Sequence of chain 1.A:
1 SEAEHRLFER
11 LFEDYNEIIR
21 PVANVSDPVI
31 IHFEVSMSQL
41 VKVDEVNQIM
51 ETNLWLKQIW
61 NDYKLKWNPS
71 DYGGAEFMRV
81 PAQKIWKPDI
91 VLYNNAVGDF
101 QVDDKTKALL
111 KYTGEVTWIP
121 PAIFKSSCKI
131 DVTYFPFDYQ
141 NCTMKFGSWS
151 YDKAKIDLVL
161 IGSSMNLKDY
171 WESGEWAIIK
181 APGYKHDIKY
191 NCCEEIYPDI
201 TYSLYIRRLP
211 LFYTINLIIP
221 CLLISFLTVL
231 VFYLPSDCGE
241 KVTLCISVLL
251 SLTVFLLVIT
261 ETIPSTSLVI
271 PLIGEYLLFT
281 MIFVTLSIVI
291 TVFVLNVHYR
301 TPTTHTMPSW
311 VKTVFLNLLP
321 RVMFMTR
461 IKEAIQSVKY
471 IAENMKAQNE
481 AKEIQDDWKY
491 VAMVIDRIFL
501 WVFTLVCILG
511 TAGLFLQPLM

The protein below binds the small molecule below.
Small molecule (SMILES): CC(=O)N[C@H]1[C@H](O[C@H]2[C@H](O)[C@@H](NC(C)=O)CO[C@@H]2CO)O[C@H](CO)[C@@H](O[C@@H]2O[C@H](CO[C@H]3O[C@H](CO)[C@@H](O)[C@H](O)[C@@H]3O)[C@@H](O)[C@H](O[C@H]3O[C@H](CO)[C@@H](O)[C@H](O)[C@@H]3O)[C@@H]2O)[C@@H]1O

Binding-site contacts:
Ligand atom O7 contacts residue THR201 of chain 1.A at 4.0 Å.
Ligand atom O5 contacts residue SER203 of chain 1.A at 3.9 Å.
Ligand atom C5 contacts residue SER203 of chain 1.A at 3.8 Å.
Ligand atom C1 contacts residue SER203 of chain 1.A at 3.3 Å.
Ligand atom N2 contacts residue ASN141 of chain 1.A at 2.9 Å (h-bond).
Ligand atom C8 contacts residue TYR205 of chain 1.A at 3.7 Å (hydrophobic).
Ligand atom C1 contacts residue LYS185 of chain 1.A at 3.9 Å.
Ligand atom C5 contacts residue THR143 of chain 1.A at 4.2 Å.
Ligand atom C2 contacts residue ASN141 of chain 1.A at 2.5 Å.
Ligand atom O2 contacts residue LYS185 of chain 1.A at 3.8 Å.
Ligand atom C8 contacts residue LYS180 of chain 1.A at 4.3 Å.
Ligand atom C8 contacts residue THR201 of chain 1.A at 4.0 Å.
Ligand atom C7 contacts residue HIS186 of chain 1.A at 3.2 Å.
Ligand atom C8 contacts residue HIS186 of chain 1.A at 3.6 Å.
Ligand atom O5 contacts residue TYR184 of chain 1.A at 3.9 Å.
Ligand atom C4 contacts residue ASN141 of chain 1.A at 4.3 Å.
Ligand atom C2 contacts residue HIS186 of chain 1.A at 4.2 Å.
Ligand atom C1 contacts residue ASN141 of chain 1.A at 1.4 Å.
Ligand atom C6 contacts residue LYS185 of chain 1.A at 4.2 Å.
Ligand atom C5 contacts residue TYR184 of chain 1.A at 4.3 Å (hydrophobic).
Ligand atom C5 contacts residue ASN141 of chain 1.A at 3.7 Å.
Ligand atom C4 contacts residue TYR184 of chain 1.A at 3.9 Å (hydrophobic).
Ligand atom C3 contacts residue TYR184 of chain 1.A at 4.1 Å (hydrophobic).
Ligand atom O3 contacts residue TYR184 of chain 1.A at 4.0 Å.
Ligand atom O3 contacts residue HIS186 of chain 1.A at 3.1 Å.
Ligand atom C6 contacts residue HIS186 of chain 1.A at 4.2 Å.
Ligand atom O7 contacts residue TYR184 of chain 1.A at 3.5 Å.
Ligand atom O7 contacts residue HIS186 of chain 1.A at 2.8 Å (h-bond).
Ligand atom O6 contacts residue TYR184 of chain 1.A at 3.4 Å.
Ligand atom C7 contacts residue ASN141 of chain 1.A at 3.9 Å.
Ligand atom O6 contacts residue HIS186 of chain 1.A at 4.2 Å.
Ligand atom C2 contacts residue TYR184 of chain 1.A at 3.7 Å (hydrophobic).
Ligand atom O5 contacts residue THR143 of chain 1.A at 4.2 Å.
Ligand atom C6 contacts residue THR143 of chain 1.A at 4.0 Å.
Ligand atom C3 contacts residue SER203 of chain 1.A at 3.9 Å.
Ligand atom O5 contacts residue ASN141 of chain 1.A at 2.4 Å (h-bond).
Ligand atom C2 contacts residue SER203 of chain 1.A at 4.0 Å.
Ligand atom N2 contacts residue HIS186 of chain 1.A at 4.0 Å.
Ligand atom C3 contacts residue ASN141 of chain 1.A at 3.8 Å.
Ligand atom C2 contacts residue LYS185 of chain 1.A at 3.7 Å.